Binding-site contacts:
Ligand atom C7 contacts residue TRP208 of chain 2.A at 3.5 Å (hydrophobic).
Ligand atom N9 contacts residue GLY209 of chain 2.A at 3.4 Å (h-bond).
Ligand atom N11 contacts residue GLY211 of chain 2.A at 3.0 Å (h-bond).
Ligand atom C6 contacts residue LYS185 of chain 2.A at 3.7 Å.
Ligand atom N12 contacts residue GLY219 of chain 2.A at 3.4 Å.
Ligand atom N11 contacts residue BEN1 of chain 2.C at 0.9 Å (h-bond).
Ligand atom N9 contacts residue BEN1 of chain 2.C at 0.9 Å.
Ligand atom N9 contacts residue TRP208 of chain 2.A at 3.5 Å.
Ligand atom C10 contacts residue ASP182 of chain 2.A at 3.4 Å.
Ligand atom N12 contacts residue BEN1 of chain 2.C at 0.6 Å (h-bond).
Ligand atom C8 contacts residue BEN1 of chain 2.C at 0.7 Å.
Ligand atom N12 contacts residue ASP182 of chain 2.A at 2.6 Å (salt-bridge).
Ligand atom C5 contacts residue SER188 of chain 2.A at 3.5 Å.
Ligand atom C2 contacts residue SER188 of chain 2.A at 1.3 Å.
Ligand atom O3 contacts residue BEN1 of chain 2.C at 2.7 Å.
Ligand atom C8 contacts residue TRP208 of chain 2.A at 3.5 Å (hydrophobic).
Ligand atom C6 contacts residue CYS184 of chain 2.A at 3.5 Å (hydrophobic).
Ligand atom C2 contacts residue BEN1 of chain 2.C at 2.4 Å.
Ligand atom O3 contacts residue SO41 of chain 2.D at 1.4 Å (h-bond).
Ligand atom O3 contacts residue ASP187 of chain 2.A at 3.5 Å (salt-bridge).
Ligand atom O3 contacts residue SER188 of chain 2.A at 2.2 Å (h-bond).
Ligand atom C7 contacts residue SER207 of chain 2.A at 3.7 Å.
Ligand atom O3 contacts residue LYS185 of chain 2.A at 3.5 Å.
Ligand atom O3 contacts residue GLY186 of chain 2.A at 3.0 Å (h-bond).
Ligand atom N4 contacts residue BEN1 of chain 2.C at 1.6 Å.
Ligand atom C5 contacts residue SO41 of chain 2.D at 3.0 Å.
Ligand atom N11 contacts residue ASP182 of chain 2.A at 2.6 Å (salt-bridge).
Ligand atom N12 contacts residue ALA183 of chain 2.A at 3.4 Å (h-bond).
Ligand atom C7 contacts residue BEN1 of chain 2.C at 1.2 Å.
Ligand atom N4 contacts residue SER188 of chain 2.A at 2.1 Å (h-bond).
Ligand atom O3 contacts residue CYS184 of chain 2.A at 3.3 Å (h-bond).
Ligand atom N4 contacts residue SO41 of chain 2.D at 2.4 Å (h-bond).
Ligand atom C10 contacts residue BEN1 of chain 2.C at 0.7 Å.
Ligand atom N4 contacts residue HIS44 of chain 2.A at 3.7 Å.
Ligand atom C2 contacts residue SO41 of chain 2.D at 1.6 Å.
Ligand atom N11 contacts residue ALA183 of chain 2.A at 3.4 Å (h-bond).
Ligand atom C6 contacts residue BEN1 of chain 2.C at 0.6 Å.
Ligand atom C2 contacts residue HIS44 of chain 2.A at 3.7 Å.
Ligand atom C10 contacts residue ALA183 of chain 2.A at 3.3 Å (hydrophobic).
Ligand atom C5 contacts residue BEN1 of chain 2.C at 1.4 Å.

The small molecule below binds the protein below.
Small molecule (SMILES): [H]/N=C(/N)NCCCCNC(C)=O

Sequence of chain 2.A:
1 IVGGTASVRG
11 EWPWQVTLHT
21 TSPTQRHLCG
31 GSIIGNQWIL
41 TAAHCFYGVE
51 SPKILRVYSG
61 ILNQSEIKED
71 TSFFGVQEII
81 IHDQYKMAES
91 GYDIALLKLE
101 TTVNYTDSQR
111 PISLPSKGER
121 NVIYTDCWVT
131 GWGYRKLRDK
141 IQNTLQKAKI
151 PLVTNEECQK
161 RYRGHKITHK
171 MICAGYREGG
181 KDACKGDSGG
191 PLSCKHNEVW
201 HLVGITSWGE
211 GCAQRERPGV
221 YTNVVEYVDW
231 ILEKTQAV